Sequence of chain 1.A:
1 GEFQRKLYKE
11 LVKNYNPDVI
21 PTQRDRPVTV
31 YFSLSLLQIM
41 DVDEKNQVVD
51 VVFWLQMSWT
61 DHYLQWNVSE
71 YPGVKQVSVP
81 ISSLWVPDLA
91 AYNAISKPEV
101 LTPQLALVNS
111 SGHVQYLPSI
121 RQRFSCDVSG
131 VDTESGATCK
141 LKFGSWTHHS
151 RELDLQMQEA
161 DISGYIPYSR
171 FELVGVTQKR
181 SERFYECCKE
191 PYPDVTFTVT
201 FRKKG

This small molecule binds to this protein.
Small molecule (SMILES): O=C(Nc1ccc(F)cc1F)N1CCCC1

Binding-site contacts:
Ligand atom C07 contacts residue VAL19 of chain 1.A at 3.7 Å (hydrophobic).
Ligand atom C16 contacts residue LEU11 of chain 1.B at 3.8 Å (hydrophobic).
Ligand atom F08 contacts residue VAL19 of chain 1.A at 3.5 Å.
Ligand atom F08 contacts residue ASP18 of chain 1.A at 4.0 Å.
Ligand atom C09 contacts residue VAL77 of chain 1.B at 3.5 Å (hydrophobic).
Ligand atom C04 contacts residue VAL79 of chain 1.B at 4.0 Å (hydrophobic).
Ligand atom F11 contacts residue TYR8 of chain 1.B at 3.0 Å.
Ligand atom O01 contacts residue VAL79 of chain 1.B at 3.9 Å.
Ligand atom C15 contacts residue LEU11 of chain 1.B at 3.9 Å (hydrophobic).
Ligand atom C15 contacts residue LEU64 of chain 1.B at 3.7 Å (hydrophobic).
Ligand atom C16 contacts residue VAL12 of chain 1.B at 3.7 Å (hydrophobic).
Ligand atom C15 contacts residue VAL12 of chain 1.B at 4.0 Å (hydrophobic).
Ligand atom C09 contacts residue GLN4 of chain 1.B at 3.5 Å.
Ligand atom C02 contacts residue VAL79 of chain 1.B at 3.9 Å (hydrophobic).
Ligand atom C07 contacts residue ASP18 of chain 1.A at 4.0 Å.
Ligand atom N03 contacts residue VAL79 of chain 1.B at 3.8 Å.
Ligand atom C10 contacts residue TYR8 of chain 1.B at 3.6 Å (hydrophobic).
Ligand atom F11 contacts residue LEU7 of chain 1.B at 3.4 Å.
Ligand atom C05 contacts residue VAL79 of chain 1.B at 3.8 Å (hydrophobic).
Ligand atom C14 contacts residue SER83 of chain 1.B at 3.3 Å.
Ligand atom N03 contacts residue TYR8 of chain 1.B at 3.5 Å.
Ligand atom C06 contacts residue SER78 of chain 1.B at 3.4 Å.
Ligand atom C09 contacts residue TYR8 of chain 1.B at 4.0 Å (hydrophobic).
Ligand atom F08 contacts residue GLN4 of chain 1.B at 3.4 Å.
Ligand atom C15 contacts residue TYR15 of chain 1.B at 4.0 Å (hydrophobic).
Ligand atom F11 contacts residue LEU11 of chain 1.B at 3.7 Å.
Ligand atom O01 contacts residue TYR8 of chain 1.B at 3.2 Å.
Ligand atom C02 contacts residue TYR8 of chain 1.B at 3.4 Å (hydrophobic).
Ligand atom N12 contacts residue VAL12 of chain 1.B at 3.6 Å.
Ligand atom C07 contacts residue VAL77 of chain 1.B at 3.8 Å (hydrophobic).
Ligand atom C13 contacts residue SER83 of chain 1.B at 3.4 Å.
Ligand atom C14 contacts residue VAL12 of chain 1.B at 3.8 Å (hydrophobic).
Ligand atom C06 contacts residue ASP18 of chain 1.A at 3.2 Å.
Ligand atom C04 contacts residue TYR8 of chain 1.B at 3.5 Å (hydrophobic).
Ligand atom C05 contacts residue SER78 of chain 1.B at 3.6 Å.
Ligand atom F08 contacts residue VAL77 of chain 1.B at 3.9 Å.
Ligand atom C14 contacts residue TYR15 of chain 1.B at 3.8 Å (hydrophobic).
Ligand atom C13 contacts residue VAL12 of chain 1.B at 3.6 Å (hydrophobic).
Ligand atom C05 contacts residue TYR8 of chain 1.B at 3.8 Å (hydrophobic).
Ligand atom C06 contacts residue VAL19 of chain 1.A at 4.0 Å (hydrophobic).

Sequence of chain 1.B:
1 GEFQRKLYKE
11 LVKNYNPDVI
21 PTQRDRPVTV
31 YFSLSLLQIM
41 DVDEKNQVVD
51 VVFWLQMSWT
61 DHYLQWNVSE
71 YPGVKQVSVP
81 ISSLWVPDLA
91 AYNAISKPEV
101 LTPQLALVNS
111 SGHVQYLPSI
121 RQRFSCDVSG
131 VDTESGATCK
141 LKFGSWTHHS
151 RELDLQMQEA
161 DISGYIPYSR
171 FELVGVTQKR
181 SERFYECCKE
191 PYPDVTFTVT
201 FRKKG